Sequence of chain 59.M:
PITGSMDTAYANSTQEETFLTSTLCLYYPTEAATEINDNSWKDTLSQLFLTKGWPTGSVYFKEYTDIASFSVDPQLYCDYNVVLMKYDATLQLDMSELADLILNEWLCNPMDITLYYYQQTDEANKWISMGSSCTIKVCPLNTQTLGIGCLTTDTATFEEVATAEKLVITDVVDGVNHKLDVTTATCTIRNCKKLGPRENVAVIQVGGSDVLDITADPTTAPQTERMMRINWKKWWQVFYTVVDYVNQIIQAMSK

Binding-site contacts:
Ligand atom N2 contacts residue ASN12 of chain 59.M at 3.8 Å.
Ligand atom C1 contacts residue ASN12 of chain 59.M at 2.2 Å.
Ligand atom O5 contacts residue ASN12 of chain 59.M at 2.8 Å (h-bond).
Ligand atom C7 contacts residue ASN12 of chain 59.M at 3.9 Å.
Ligand atom C2 contacts residue ASN12 of chain 59.M at 3.3 Å.
Ligand atom O7 contacts residue ASN12 of chain 59.M at 3.6 Å.
Ligand atom C5 contacts residue ASN12 of chain 59.M at 4.2 Å.

The small molecule below binds the protein below.
Small molecule (SMILES): CC(=O)N[C@H]1[C@H](O[C@H]2[C@H](O)[C@@H](NC(C)=O)CO[C@@H]2CO)O[C@H](CO)[C@@H](O)[C@@H]1O